Sequence of chain 1.I:
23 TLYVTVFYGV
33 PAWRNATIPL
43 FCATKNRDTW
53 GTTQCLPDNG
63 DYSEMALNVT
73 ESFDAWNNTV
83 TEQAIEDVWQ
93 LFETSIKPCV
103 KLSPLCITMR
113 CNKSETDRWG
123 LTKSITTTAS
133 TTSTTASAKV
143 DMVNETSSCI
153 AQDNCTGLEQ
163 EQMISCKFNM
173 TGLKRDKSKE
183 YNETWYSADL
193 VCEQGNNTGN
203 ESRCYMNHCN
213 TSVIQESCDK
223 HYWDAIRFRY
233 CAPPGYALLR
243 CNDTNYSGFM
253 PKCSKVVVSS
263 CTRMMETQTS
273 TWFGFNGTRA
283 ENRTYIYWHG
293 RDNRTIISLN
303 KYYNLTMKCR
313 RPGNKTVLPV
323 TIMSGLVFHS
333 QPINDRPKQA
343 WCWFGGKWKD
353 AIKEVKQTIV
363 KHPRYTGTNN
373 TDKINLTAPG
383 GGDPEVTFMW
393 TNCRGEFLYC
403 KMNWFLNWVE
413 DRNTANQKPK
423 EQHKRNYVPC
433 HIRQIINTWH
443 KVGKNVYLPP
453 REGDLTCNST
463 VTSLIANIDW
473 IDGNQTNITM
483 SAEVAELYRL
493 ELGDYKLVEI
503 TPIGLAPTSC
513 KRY

Binding-site contacts:
Ligand atom C1 contacts residue ASN244 of chain 1.I at 1.5 Å.
Ligand atom C2 contacts residue ASN244 of chain 1.I at 2.5 Å.
Ligand atom C8 contacts residue VAL259 of chain 1.I at 3.6 Å (hydrophobic).
Ligand atom C8 contacts residue GLU66 of chain 1.I at 3.8 Å.
Ligand atom N2 contacts residue ASN244 of chain 1.I at 3.0 Å (h-bond).
Ligand atom O5 contacts residue ASN244 of chain 1.I at 2.4 Å (h-bond).
Ligand atom O7 contacts residue ASN244 of chain 1.I at 3.9 Å.
Ligand atom C4 contacts residue ASN244 of chain 1.I at 4.4 Å.
Ligand atom C8 contacts residue ALA68 of chain 1.I at 3.9 Å (hydrophobic).
Ligand atom C3 contacts residue ASN244 of chain 1.I at 3.9 Å.
Ligand atom C7 contacts residue ASN244 of chain 1.I at 3.7 Å.
Ligand atom O7 contacts residue ALA68 of chain 1.I at 3.6 Å.
Ligand atom C7 contacts residue VAL259 of chain 1.I at 3.9 Å (hydrophobic).
Ligand atom O7 contacts residue VAL259 of chain 1.I at 4.1 Å.
Ligand atom C8 contacts residue MET67 of chain 1.I at 4.0 Å (hydrophobic).
Ligand atom C7 contacts residue ALA68 of chain 1.I at 4.4 Å (hydrophobic).
Ligand atom C5 contacts residue ASN244 of chain 1.I at 3.8 Å.

A protein and the small-molecule ligand that binds it are described below.
Small molecule (SMILES): CC(=O)N[C@@H]1[C@@H](O)[C@H](O)[C@@H](CO)O[C@H]1O